Sequence of chain 1.B:
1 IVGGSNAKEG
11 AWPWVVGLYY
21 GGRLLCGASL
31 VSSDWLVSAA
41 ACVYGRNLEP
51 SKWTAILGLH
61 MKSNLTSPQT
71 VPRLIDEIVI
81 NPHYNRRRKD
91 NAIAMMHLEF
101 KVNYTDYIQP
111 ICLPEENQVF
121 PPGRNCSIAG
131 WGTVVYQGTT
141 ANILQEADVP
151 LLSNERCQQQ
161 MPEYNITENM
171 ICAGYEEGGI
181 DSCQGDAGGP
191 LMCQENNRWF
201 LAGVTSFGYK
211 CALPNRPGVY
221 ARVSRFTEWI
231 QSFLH

Binding-site contacts:
Ligand atom C3 contacts residue ASN125 of chain 1.B at 3.8 Å.
Ligand atom O6 contacts residue ASP148 of chain 1.B at 3.9 Å.
Ligand atom C7 contacts residue ASN125 of chain 1.B at 3.2 Å.
Ligand atom C5 contacts residue ASN125 of chain 1.B at 3.7 Å.
Ligand atom C1 contacts residue ASN125 of chain 1.B at 1.4 Å.
Ligand atom O6 contacts residue TYR175 of chain 1.B at 3.9 Å.
Ligand atom O7 contacts residue ASN125 of chain 1.B at 3.2 Å (h-bond).
Ligand atom C8 contacts residue ASN125 of chain 1.B at 4.1 Å.
Ligand atom C1 contacts residue ASP148 of chain 1.B at 3.4 Å.
Ligand atom C4 contacts residue ASN125 of chain 1.B at 4.2 Å.
Ligand atom O5 contacts residue ASN125 of chain 1.B at 2.4 Å (h-bond).
Ligand atom C2 contacts residue ASN125 of chain 1.B at 2.5 Å.
Ligand atom C6 contacts residue TYR175 of chain 1.B at 4.2 Å (hydrophobic).
Ligand atom N2 contacts residue ASN125 of chain 1.B at 2.9 Å (h-bond).
Ligand atom C5 contacts residue ASP148 of chain 1.B at 4.2 Å.
Ligand atom O5 contacts residue ASP148 of chain 1.B at 3.3 Å (salt-bridge).

A protein and the small-molecule ligand that binds it are described below.
Small molecule (SMILES): CC(=O)N[C@@H]1[C@@H](O)[C@H](O)[C@@H](CO)O[C@H]1O